A protein and the small-molecule ligand that binds it are described below.
Small molecule (SMILES): CC(=O)N[C@@H]1[C@@H](O)[C@H](O)[C@@H](CO)O[C@H]1O

Binding-site contacts:
Ligand atom N2 contacts residue ASN57 of chain 3.A at 2.9 Å (h-bond).
Ligand atom O5 contacts residue TYR88 of chain 3.A at 3.4 Å (h-bond).
Ligand atom C3 contacts residue ASN57 of chain 3.A at 3.8 Å.
Ligand atom C4 contacts residue ASN57 of chain 3.A at 4.2 Å.
Ligand atom C5 contacts residue TYR88 of chain 3.A at 4.3 Å (hydrophobic).
Ligand atom C6 contacts residue TYR88 of chain 3.A at 3.9 Å (hydrophobic).
Ligand atom C1 contacts residue TYR88 of chain 3.A at 4.3 Å (hydrophobic).
Ligand atom O7 contacts residue ASN57 of chain 3.A at 3.1 Å (h-bond).
Ligand atom O6 contacts residue TYR88 of chain 3.A at 3.1 Å (h-bond).
Ligand atom C1 contacts residue ASN57 of chain 3.A at 1.4 Å.
Ligand atom C8 contacts residue GLU56 of chain 3.A at 3.7 Å.
Ligand atom C7 contacts residue ASN57 of chain 3.A at 3.2 Å.
Ligand atom O5 contacts residue ASN57 of chain 3.A at 2.4 Å (h-bond).
Ligand atom C5 contacts residue ASN57 of chain 3.A at 3.7 Å.
Ligand atom C8 contacts residue ASN57 of chain 3.A at 4.4 Å.
Ligand atom C2 contacts residue ASN57 of chain 3.A at 2.4 Å.

Sequence of chain 3.A:
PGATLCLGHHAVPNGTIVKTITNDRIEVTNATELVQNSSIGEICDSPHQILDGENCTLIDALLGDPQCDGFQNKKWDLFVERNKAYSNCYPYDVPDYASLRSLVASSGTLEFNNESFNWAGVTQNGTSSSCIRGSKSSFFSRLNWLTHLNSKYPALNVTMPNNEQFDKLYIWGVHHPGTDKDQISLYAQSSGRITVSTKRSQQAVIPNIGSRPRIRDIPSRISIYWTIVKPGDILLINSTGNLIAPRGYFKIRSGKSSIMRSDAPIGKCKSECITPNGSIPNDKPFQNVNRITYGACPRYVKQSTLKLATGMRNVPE